This small molecule binds to this protein.
Small molecule (SMILES): Nc1ccn([C@H]2C[C@H](O)[C@@H](COP(=O)(O)O)O2)c(=O)n1

Sequence of chain 1.AB:
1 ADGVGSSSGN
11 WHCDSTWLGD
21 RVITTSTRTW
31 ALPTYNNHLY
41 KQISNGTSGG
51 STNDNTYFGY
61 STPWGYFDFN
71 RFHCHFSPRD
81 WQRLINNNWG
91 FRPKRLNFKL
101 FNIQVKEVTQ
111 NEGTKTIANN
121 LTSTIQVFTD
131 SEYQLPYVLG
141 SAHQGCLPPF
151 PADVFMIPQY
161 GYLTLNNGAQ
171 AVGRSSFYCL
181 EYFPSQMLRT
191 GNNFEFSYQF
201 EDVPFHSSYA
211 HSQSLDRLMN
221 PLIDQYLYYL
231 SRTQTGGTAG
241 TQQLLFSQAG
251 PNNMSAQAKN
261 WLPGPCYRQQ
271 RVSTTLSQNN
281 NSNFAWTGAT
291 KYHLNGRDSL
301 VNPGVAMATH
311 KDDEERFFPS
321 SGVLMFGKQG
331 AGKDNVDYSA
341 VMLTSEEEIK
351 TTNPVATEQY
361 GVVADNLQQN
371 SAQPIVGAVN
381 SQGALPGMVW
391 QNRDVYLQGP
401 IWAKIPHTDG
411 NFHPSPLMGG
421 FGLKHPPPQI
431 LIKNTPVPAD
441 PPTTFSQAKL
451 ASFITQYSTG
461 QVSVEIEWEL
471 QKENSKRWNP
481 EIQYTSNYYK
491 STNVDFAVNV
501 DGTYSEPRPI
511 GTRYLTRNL

Binding-site contacts:
Ligand atom N3 contacts residue ASP202 of chain 1.AB at 4.2 Å.
Ligand atom C2' contacts residue PRO204 of chain 1.AB at 4.0 Å (hydrophobic).
Ligand atom C5 contacts residue PRO204 of chain 1.AB at 3.6 Å (hydrophobic).
Ligand atom N4 contacts residue VAL203 of chain 1.AB at 3.4 Å (h-bond).
Ligand atom C6 contacts residue PRO204 of chain 1.AB at 3.9 Å (hydrophobic).
Ligand atom O2 contacts residue DA1 of chain 1.JF at 3.4 Å (h-bond).
Ligand atom C2 contacts residue DA1 of chain 1.JF at 4.2 Å.
Ligand atom C4 contacts residue PRO204 of chain 1.AB at 3.8 Å (hydrophobic).
Ligand atom O3' contacts residue DA1 of chain 1.JF at 1.6 Å.
Ligand atom C4' contacts residue DA1 of chain 1.JF at 4.0 Å.
Ligand atom C5 contacts residue ASP202 of chain 1.AB at 3.1 Å.
Ligand atom C2 contacts residue PRO204 of chain 1.AB at 4.3 Å (hydrophobic).
Ligand atom C6 contacts residue ASP202 of chain 1.AB at 4.3 Å.
Ligand atom C2' contacts residue DA1 of chain 1.JF at 2.9 Å.
Ligand atom N4 contacts residue PRO204 of chain 1.AB at 4.2 Å.
Ligand atom C4 contacts residue ASP202 of chain 1.AB at 3.0 Å.
Ligand atom N3 contacts residue PRO204 of chain 1.AB at 4.0 Å.
Ligand atom C4 contacts residue VAL203 of chain 1.AB at 4.1 Å (hydrophobic).
Ligand atom C3' contacts residue DA1 of chain 1.JF at 2.6 Å.
Ligand atom C1' contacts residue DA1 of chain 1.JF at 3.9 Å.
Ligand atom N4 contacts residue ASP202 of chain 1.AB at 2.4 Å (salt-bridge).
Ligand atom N1 contacts residue PRO204 of chain 1.AB at 4.2 Å.
Ligand atom C5' contacts residue PRO204 of chain 1.AB at 4.5 Å (hydrophobic).
Ligand atom C5 contacts residue VAL203 of chain 1.AB at 3.8 Å (hydrophobic).